A protein and the small-molecule ligand that binds it are described below.
Small molecule (SMILES): Cc1ccc(Nc2nsnc(Nc3ccc(C(N)=O)cc3)c2=O)cc1O

Binding-site contacts:
Ligand atom C4 contacts residue VAL112 of chain 1.A at 3.4 Å (hydrophobic).
Ligand atom N3 contacts residue VAL21 of chain 1.A at 3.6 Å.
Ligand atom N1 contacts residue GLN114 of chain 1.A at 3.7 Å.
Ligand atom C8 contacts residue ASN113 of chain 1.A at 3.9 Å.
Ligand atom O3 contacts residue LYS36 of chain 1.A at 2.9 Å (salt-bridge).
Ligand atom N4 contacts residue VAL112 of chain 1.A at 3.7 Å.
Ligand atom N1 contacts residue LEU111 of chain 1.A at 3.6 Å.
Ligand atom N2 contacts residue ILE13 of chain 1.A at 3.6 Å.
Ligand atom C9 contacts residue VAL112 of chain 1.A at 4.0 Å (hydrophobic).
Ligand atom O2 contacts residue ALA34 of chain 1.A at 3.6 Å.
Ligand atom C3 contacts residue GLN114 of chain 1.A at 3.7 Å.
Ligand atom C16 contacts residue PHE109 of chain 1.A at 4.0 Å (hydrophobic).
Ligand atom C6 contacts residue GLN114 of chain 1.A at 4.0 Å.
Ligand atom C10 contacts residue ALA34 of chain 1.A at 3.9 Å (hydrophobic).
Ligand atom C11 contacts residue LEU161 of chain 1.A at 3.9 Å (hydrophobic).
Ligand atom O2 contacts residue VAL112 of chain 1.A at 2.9 Å (h-bond).
Ligand atom N4 contacts residue ALA34 of chain 1.A at 3.7 Å.
Ligand atom N1 contacts residue ASN113 of chain 1.A at 3.9 Å.
Ligand atom S1 contacts residue ILE13 of chain 1.A at 3.5 Å (h-bond).
Ligand atom C8 contacts residue VAL112 of chain 1.A at 3.7 Å (hydrophobic).
Ligand atom O3 contacts residue PHE109 of chain 1.A at 3.9 Å.
Ligand atom C1 contacts residue ILE13 of chain 1.A at 3.8 Å (hydrophobic).
Ligand atom C15 contacts residue PHE109 of chain 1.A at 3.9 Å (hydrophobic).
Ligand atom C2 contacts residue ILE13 of chain 1.A at 3.7 Å (hydrophobic).
Ligand atom C2 contacts residue GLN114 of chain 1.A at 3.6 Å.
Ligand atom N2 contacts residue GLN114 of chain 1.A at 3.5 Å.
Ligand atom C1 contacts residue GLN114 of chain 1.A at 3.5 Å.
Ligand atom C17 contacts residue LYS36 of chain 1.A at 3.8 Å.
Ligand atom C4 contacts residue GLN114 of chain 1.A at 3.8 Å.
Ligand atom C8 contacts residue ILE13 of chain 1.A at 3.8 Å (hydrophobic).
Ligand atom C10 contacts residue ASN113 of chain 1.A at 4.1 Å.
Ligand atom C3 contacts residue LEU111 of chain 1.A at 4.0 Å (hydrophobic).
Ligand atom C8 contacts residue GLN114 of chain 1.A at 3.8 Å.
Ligand atom N5 contacts residue GLY16 of chain 1.A at 3.9 Å.
Ligand atom C3 contacts residue VAL112 of chain 1.A at 3.6 Å (hydrophobic).
Ligand atom N1 contacts residue VAL112 of chain 1.A at 2.9 Å (h-bond).
Ligand atom C10 contacts residue VAL112 of chain 1.A at 3.7 Å (hydrophobic).
Ligand atom C12 contacts residue LEU161 of chain 1.A at 3.9 Å (hydrophobic).
Ligand atom O2 contacts residue LEU111 of chain 1.A at 3.5 Å.
Ligand atom C9 contacts residue ALA34 of chain 1.A at 3.9 Å (hydrophobic).

Sequence of chain 1.A:
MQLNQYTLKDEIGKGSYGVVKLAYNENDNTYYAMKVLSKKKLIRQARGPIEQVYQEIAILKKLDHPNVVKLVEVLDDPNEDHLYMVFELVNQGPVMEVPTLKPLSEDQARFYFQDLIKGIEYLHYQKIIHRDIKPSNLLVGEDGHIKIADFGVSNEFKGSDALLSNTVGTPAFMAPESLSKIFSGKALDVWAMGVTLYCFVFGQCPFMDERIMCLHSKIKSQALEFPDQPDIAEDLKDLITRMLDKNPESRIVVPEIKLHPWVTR